The protein below binds the small molecule below.
Small molecule (SMILES): Nc1ccn([C@H]2C[C@H](O[P](=O)(O)OC[C@H]3O[C@@H](n4cnc5c(N)ncnc54)C[C@@H]3O[P](=O)(O)OC[C@H]3O[C@@H](n4cnc5c(N)ncnc54)C[C@@H]3O[P](=O)(O)OC[C@H]3O[C@@H](n4cnc5c(N)ncnc54)C[C@@H]3O)[C@@H](COP(=O)=O)O2)c(=O)n1

Sequence of chain 44.A:
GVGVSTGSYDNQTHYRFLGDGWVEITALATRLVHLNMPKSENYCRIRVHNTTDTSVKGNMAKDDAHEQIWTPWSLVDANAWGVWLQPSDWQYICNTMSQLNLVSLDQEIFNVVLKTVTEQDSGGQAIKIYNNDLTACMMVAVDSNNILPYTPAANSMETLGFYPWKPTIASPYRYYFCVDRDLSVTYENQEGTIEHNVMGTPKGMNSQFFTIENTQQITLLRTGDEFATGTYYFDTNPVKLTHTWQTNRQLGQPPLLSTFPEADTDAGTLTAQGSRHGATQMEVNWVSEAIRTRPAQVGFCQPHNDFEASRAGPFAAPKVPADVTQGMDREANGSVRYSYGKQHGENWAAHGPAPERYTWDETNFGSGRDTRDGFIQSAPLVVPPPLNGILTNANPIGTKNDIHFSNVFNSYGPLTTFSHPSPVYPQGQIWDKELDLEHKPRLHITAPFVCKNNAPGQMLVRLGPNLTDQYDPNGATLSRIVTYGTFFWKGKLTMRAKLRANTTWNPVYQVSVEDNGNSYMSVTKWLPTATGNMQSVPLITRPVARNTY

Binding-site contacts:
Ligand atom N6 contacts residue GLY57 of chain 44.A at 3.7 Å.
Ligand atom P contacts residue ASN139 of chain 44.A at 3.7 Å.
Ligand atom OP1 contacts residue PRO276 of chain 44.A at 3.1 Å.
Ligand atom P contacts residue PRO276 of chain 44.A at 3.8 Å.
Ligand atom N6 contacts residue ASP58 of chain 44.A at 4.3 Å.
Ligand atom C2' contacts residue TRP60 of chain 44.A at 4.1 Å (hydrophobic).
Ligand atom C8 contacts residue TRP60 of chain 44.A at 4.4 Å (hydrophobic).
Ligand atom C3' contacts residue GLN137 of chain 44.A at 2.6 Å.
Ligand atom O3' contacts residue GLN137 of chain 44.A at 2.1 Å (h-bond).
Ligand atom C5' contacts residue PRO276 of chain 44.A at 3.7 Å (hydrophobic).
Ligand atom OP2 contacts residue PRO276 of chain 44.A at 3.9 Å.
Ligand atom OP2 contacts residue GLN137 of chain 44.A at 3.8 Å.
Ligand atom P contacts residue GLN137 of chain 44.A at 3.5 Å.
Ligand atom OP1 contacts residue ASN139 of chain 44.A at 3.1 Å (h-bond).
Ligand atom C1' contacts residue TRP60 of chain 44.A at 3.5 Å (hydrophobic).
Ligand atom N7 contacts residue TRP60 of chain 44.A at 3.9 Å.
Ligand atom C3' contacts residue PRO276 of chain 44.A at 3.2 Å (hydrophobic).
Ligand atom C2' contacts residue GLN137 of chain 44.A at 2.9 Å.
Ligand atom N3 contacts residue TRP60 of chain 44.A at 3.0 Å.
Ligand atom C4 contacts residue TRP60 of chain 44.A at 3.5 Å (hydrophobic).
Ligand atom O5' contacts residue GLN137 of chain 44.A at 4.3 Å.
Ligand atom N9 contacts residue TRP60 of chain 44.A at 3.8 Å.
Ligand atom OP2 contacts residue ARG534 of chain 44.A at 3.6 Å.
Ligand atom N1 contacts residue TRP60 of chain 44.A at 3.5 Å.
Ligand atom C4' contacts residue GLN137 of chain 44.A at 4.1 Å.
Ligand atom O4' contacts residue TRP60 of chain 44.A at 4.2 Å.
Ligand atom C2 contacts residue TRP60 of chain 44.A at 3.4 Å (hydrophobic).
Ligand atom OP1 contacts residue GLN137 of chain 44.A at 4.4 Å.
Ligand atom OP1 contacts residue ASN275 of chain 44.A at 4.5 Å.
Ligand atom OP2 contacts residue ASN139 of chain 44.A at 3.3 Å (h-bond).
Ligand atom O5' contacts residue TRP60 of chain 44.A at 3.8 Å.
Ligand atom N6 contacts residue TRP60 of chain 44.A at 3.0 Å.
Ligand atom O5' contacts residue PRO276 of chain 44.A at 2.8 Å.
Ligand atom C5 contacts residue TRP60 of chain 44.A at 3.8 Å (hydrophobic).
Ligand atom C1' contacts residue GLN137 of chain 44.A at 4.0 Å.
Ligand atom O3' contacts residue PRO276 of chain 44.A at 3.4 Å.
Ligand atom O3' contacts residue TRP60 of chain 44.A at 4.4 Å.
Ligand atom OP2 contacts residue TRP60 of chain 44.A at 4.4 Å.
Ligand atom C4' contacts residue PRO276 of chain 44.A at 3.7 Å (hydrophobic).
Ligand atom C6 contacts residue TRP60 of chain 44.A at 3.4 Å (hydrophobic).